Sequence of chain 1.A:
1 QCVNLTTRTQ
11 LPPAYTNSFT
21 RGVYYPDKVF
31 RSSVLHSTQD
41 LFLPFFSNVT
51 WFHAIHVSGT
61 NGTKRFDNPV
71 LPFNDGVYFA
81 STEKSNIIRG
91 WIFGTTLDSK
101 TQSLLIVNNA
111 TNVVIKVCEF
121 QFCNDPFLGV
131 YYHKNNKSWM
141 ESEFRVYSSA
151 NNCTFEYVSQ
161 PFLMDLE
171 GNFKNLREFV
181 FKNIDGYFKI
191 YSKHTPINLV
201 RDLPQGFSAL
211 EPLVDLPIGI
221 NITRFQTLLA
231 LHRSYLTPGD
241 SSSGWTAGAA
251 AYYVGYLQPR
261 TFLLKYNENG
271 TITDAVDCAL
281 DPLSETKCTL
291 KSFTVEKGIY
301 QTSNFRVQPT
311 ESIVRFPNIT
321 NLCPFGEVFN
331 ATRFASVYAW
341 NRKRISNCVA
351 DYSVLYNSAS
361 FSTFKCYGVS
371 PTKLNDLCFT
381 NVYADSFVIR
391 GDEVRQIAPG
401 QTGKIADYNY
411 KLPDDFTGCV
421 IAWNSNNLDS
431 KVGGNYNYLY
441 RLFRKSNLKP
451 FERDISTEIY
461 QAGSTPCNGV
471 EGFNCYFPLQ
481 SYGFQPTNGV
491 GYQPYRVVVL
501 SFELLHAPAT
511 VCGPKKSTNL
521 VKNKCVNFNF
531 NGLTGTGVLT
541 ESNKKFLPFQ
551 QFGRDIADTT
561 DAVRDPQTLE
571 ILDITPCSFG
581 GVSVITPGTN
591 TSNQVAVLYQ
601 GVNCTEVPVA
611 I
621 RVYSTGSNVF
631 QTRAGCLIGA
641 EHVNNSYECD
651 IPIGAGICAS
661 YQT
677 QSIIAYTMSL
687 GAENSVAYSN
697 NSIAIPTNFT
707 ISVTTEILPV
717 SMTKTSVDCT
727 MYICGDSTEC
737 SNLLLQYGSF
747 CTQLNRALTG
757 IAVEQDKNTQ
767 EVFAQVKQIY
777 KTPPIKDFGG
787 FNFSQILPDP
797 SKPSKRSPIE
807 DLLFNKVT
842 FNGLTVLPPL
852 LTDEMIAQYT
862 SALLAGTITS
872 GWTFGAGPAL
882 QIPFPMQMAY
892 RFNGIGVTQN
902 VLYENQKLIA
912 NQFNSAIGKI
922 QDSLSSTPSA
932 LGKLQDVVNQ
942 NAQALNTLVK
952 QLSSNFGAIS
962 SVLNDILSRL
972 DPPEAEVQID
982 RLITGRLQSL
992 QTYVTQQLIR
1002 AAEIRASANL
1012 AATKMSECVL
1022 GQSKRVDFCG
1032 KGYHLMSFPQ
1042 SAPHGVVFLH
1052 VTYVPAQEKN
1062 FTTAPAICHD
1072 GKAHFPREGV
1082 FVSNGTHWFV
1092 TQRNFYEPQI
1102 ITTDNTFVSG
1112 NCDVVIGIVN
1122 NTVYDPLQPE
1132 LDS

The small molecule below binds the protein below.
Small molecule (SMILES): CC(=O)N[C@H]1[C@H](O[C@H]2[C@H](O)[C@@H](NC(C)=O)CO[C@@H]2CO)O[C@H](CO)[C@@H](O)[C@@H]1O

Binding-site contacts:
Ligand atom C3 contacts residue ASN788 of chain 1.A at 3.8 Å.
Ligand atom C6 contacts residue SER790 of chain 1.A at 4.2 Å.
Ligand atom C4 contacts residue ASN788 of chain 1.A at 4.2 Å.
Ligand atom N2 contacts residue ASN788 of chain 1.A at 3.0 Å (h-bond).
Ligand atom C8 contacts residue GLN791 of chain 1.A at 4.3 Å.
Ligand atom C7 contacts residue ASN788 of chain 1.A at 3.4 Å.
Ligand atom C2 contacts residue ASN788 of chain 1.A at 2.5 Å.
Ligand atom O7 contacts residue ASN788 of chain 1.A at 3.3 Å (h-bond).
Ligand atom C6 contacts residue GLN791 of chain 1.A at 3.8 Å.
Ligand atom O6 contacts residue SER790 of chain 1.A at 3.6 Å.
Ligand atom C1 contacts residue ASN788 of chain 1.A at 1.4 Å.
Ligand atom C1 contacts residue SER790 of chain 1.A at 3.6 Å.
Ligand atom C5 contacts residue ASN788 of chain 1.A at 3.6 Å.
Ligand atom O5 contacts residue SER790 of chain 1.A at 3.5 Å (h-bond).
Ligand atom O5 contacts residue ASN788 of chain 1.A at 2.3 Å (h-bond).
Ligand atom O6 contacts residue GLN791 of chain 1.A at 2.5 Å (h-bond).
Ligand atom C5 contacts residue SER790 of chain 1.A at 3.6 Å.